Sequence of chain 1.C:
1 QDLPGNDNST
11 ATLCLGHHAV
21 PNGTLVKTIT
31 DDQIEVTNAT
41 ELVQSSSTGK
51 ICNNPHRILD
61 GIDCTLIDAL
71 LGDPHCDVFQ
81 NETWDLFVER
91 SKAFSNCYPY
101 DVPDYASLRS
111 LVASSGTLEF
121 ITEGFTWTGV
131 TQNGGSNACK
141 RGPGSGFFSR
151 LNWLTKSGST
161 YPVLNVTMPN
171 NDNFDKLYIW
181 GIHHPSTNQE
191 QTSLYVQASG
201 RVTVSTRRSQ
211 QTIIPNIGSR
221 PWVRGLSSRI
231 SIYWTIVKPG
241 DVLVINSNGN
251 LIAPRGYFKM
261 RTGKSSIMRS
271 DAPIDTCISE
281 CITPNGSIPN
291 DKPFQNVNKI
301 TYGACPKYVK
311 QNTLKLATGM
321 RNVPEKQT

This protein binds this small molecule.
Small molecule (SMILES): CO[C@]1(C(=O)O)C[C@H](OC(C)=O)[C@@H](NC(C)=O)[C@H]([C@H](O)[C@H](O)CO)O1

Binding-site contacts:
Ligand atom CM4 contacts residue SER145 of chain 1.C at 4.0 Å.
Ligand atom O1B contacts residue SER136 of chain 1.C at 2.9 Å (h-bond).
Ligand atom OA4 contacts residue ASN137 of chain 1.C at 4.0 Å.
Ligand atom C9 contacts residue LEU194 of chain 1.C at 3.7 Å (hydrophobic).
Ligand atom C7 contacts residue TRP153 of chain 1.C at 3.7 Å (hydrophobic).
Ligand atom C4 contacts residue GLY135 of chain 1.C at 3.5 Å.
Ligand atom OA4 contacts residue SER136 of chain 1.C at 3.6 Å.
Ligand atom C9 contacts residue HIS183 of chain 1.C at 3.4 Å.
Ligand atom O4 contacts residue GLY135 of chain 1.C at 3.5 Å (h-bond).
Ligand atom O10 contacts residue LEU194 of chain 1.C at 3.2 Å.
Ligand atom O1B contacts residue ASN137 of chain 1.C at 4.0 Å.
Ligand atom C9 contacts residue TYR98 of chain 1.C at 3.6 Å (hydrophobic).
Ligand atom C10 contacts residue GLY135 of chain 1.C at 3.8 Å.
Ligand atom O8 contacts residue TYR98 of chain 1.C at 2.9 Å (h-bond).
Ligand atom N5 contacts residue GLY135 of chain 1.C at 2.9 Å (h-bond).
Ligand atom C1 contacts residue ASN137 of chain 1.C at 3.8 Å.
Ligand atom C11 contacts residue GLY134 of chain 1.C at 3.9 Å.
Ligand atom O9 contacts residue HIS183 of chain 1.C at 3.0 Å (h-bond).
Ligand atom O8 contacts residue TRP153 of chain 1.C at 3.6 Å.
Ligand atom C11 contacts residue TRP153 of chain 1.C at 3.9 Å (hydrophobic).
Ligand atom C11 contacts residue GLY135 of chain 1.C at 3.8 Å.
Ligand atom O1A contacts residue SER136 of chain 1.C at 3.5 Å (h-bond).
Ligand atom C10 contacts residue TRP153 of chain 1.C at 4.0 Å (hydrophobic).
Ligand atom CA4 contacts residue GLY135 of chain 1.C at 3.8 Å.
Ligand atom OA4 contacts residue GLY135 of chain 1.C at 3.3 Å (h-bond).
Ligand atom O1B contacts residue LEU226 of chain 1.C at 3.7 Å.
Ligand atom O9 contacts residue TYR98 of chain 1.C at 2.9 Å (h-bond).
Ligand atom C1 contacts residue SER136 of chain 1.C at 3.6 Å.
Ligand atom O9 contacts residue GLU190 of chain 1.C at 2.9 Å (salt-bridge).
Ligand atom O9 contacts residue SER228 of chain 1.C at 2.8 Å (h-bond).
Ligand atom C9 contacts residue GLU190 of chain 1.C at 3.4 Å.
Ligand atom C8 contacts residue TYR98 of chain 1.C at 3.8 Å (hydrophobic).
Ligand atom N5 contacts residue TRP153 of chain 1.C at 4.0 Å.
Ligand atom C5 contacts residue GLY135 of chain 1.C at 3.8 Å.
Ligand atom C8 contacts residue TRP153 of chain 1.C at 4.0 Å (hydrophobic).
Ligand atom O7 contacts residue LEU194 of chain 1.C at 3.8 Å.
Ligand atom OA4 contacts residue SER145 of chain 1.C at 3.0 Å (h-bond).
Ligand atom O1A contacts residue ASN137 of chain 1.C at 2.9 Å (h-bond).
Ligand atom CA4 contacts residue SER145 of chain 1.C at 3.9 Å.
Ligand atom O8 contacts residue LEU226 of chain 1.C at 3.3 Å.